Sequence of chain 1.B:
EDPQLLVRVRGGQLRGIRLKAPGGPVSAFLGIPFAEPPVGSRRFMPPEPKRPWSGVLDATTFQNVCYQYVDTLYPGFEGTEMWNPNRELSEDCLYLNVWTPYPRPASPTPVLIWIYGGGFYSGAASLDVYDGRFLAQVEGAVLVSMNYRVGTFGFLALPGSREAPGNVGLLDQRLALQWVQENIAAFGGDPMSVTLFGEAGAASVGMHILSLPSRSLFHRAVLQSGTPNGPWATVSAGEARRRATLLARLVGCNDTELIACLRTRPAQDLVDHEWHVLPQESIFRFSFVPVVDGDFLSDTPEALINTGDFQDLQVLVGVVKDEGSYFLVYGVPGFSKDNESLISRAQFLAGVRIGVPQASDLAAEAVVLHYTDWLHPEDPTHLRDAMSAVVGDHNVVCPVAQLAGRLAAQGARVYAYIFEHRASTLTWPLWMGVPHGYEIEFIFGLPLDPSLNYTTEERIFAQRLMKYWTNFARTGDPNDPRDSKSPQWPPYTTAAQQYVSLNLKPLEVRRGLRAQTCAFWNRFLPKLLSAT

A small-molecule ligand and the protein it binds are described below.
Small molecule (SMILES): NC(=O)c1cc[n+](COC[n+]2ccccc2/C=N/O)cc1

Binding-site contacts:
Ligand atom C3 contacts residue PHE338 of chain 1.B at 3.7 Å (hydrophobic).
Ligand atom O3 contacts residue PHE297 of chain 1.B at 3.2 Å.
Ligand atom C10 contacts residue TRP286 of chain 1.B at 3.6 Å (hydrophobic).
Ligand atom O2 contacts residue TYR124 of chain 1.B at 3.0 Å (h-bond).
Ligand atom C9 contacts residue TRP286 of chain 1.B at 3.4 Å (hydrophobic).
Ligand atom N4 contacts residue GLU285 of chain 1.B at 3.4 Å (salt-bridge).
Ligand atom C3 contacts residue TYR337 of chain 1.B at 3.8 Å (hydrophobic).
Ligand atom C8 contacts residue TRP286 of chain 1.B at 3.0 Å (hydrophobic).
Ligand atom C6 contacts residue TYR124 of chain 1.B at 3.3 Å (hydrophobic).
Ligand atom N3 contacts residue TYR124 of chain 1.B at 3.9 Å.
Ligand atom N3 contacts residue TRP286 of chain 1.B at 3.3 Å.
Ligand atom C5 contacts residue TYR124 of chain 1.B at 3.6 Å (hydrophobic).
Ligand atom C8 contacts residue TYR124 of chain 1.B at 4.0 Å (hydrophobic).
Ligand atom C3 contacts residue SXE203 of chain 1.B at 3.5 Å.
Ligand atom C11 contacts residue TRP286 of chain 1.B at 3.5 Å (hydrophobic).
Ligand atom N4 contacts residue TYR124 of chain 1.B at 3.6 Å.
Ligand atom C11 contacts residue TYR124 of chain 1.B at 3.8 Å (hydrophobic).
Ligand atom N2 contacts residue TYR124 of chain 1.B at 3.5 Å (h-bond).
Ligand atom C6 contacts residue TYR341 of chain 1.B at 3.1 Å (hydrophobic).
Ligand atom N2 contacts residue TYR341 of chain 1.B at 3.4 Å.
Ligand atom N4 contacts residue SER298 of chain 1.B at 3.9 Å.
Ligand atom C4 contacts residue SXE203 of chain 1.B at 3.8 Å.
Ligand atom C13 contacts residue TRP286 of chain 1.B at 3.3 Å (hydrophobic).
Ligand atom C12 contacts residue PHE297 of chain 1.B at 3.7 Å (hydrophobic).
Ligand atom C4 contacts residue TYR337 of chain 1.B at 3.0 Å (hydrophobic).
Ligand atom C2 contacts residue TYR124 of chain 1.B at 4.0 Å (hydrophobic).
Ligand atom C14 contacts residue TRP286 of chain 1.B at 3.9 Å (hydrophobic).
Ligand atom C12 contacts residue TRP286 of chain 1.B at 3.3 Å (hydrophobic).
Ligand atom C12 contacts residue TYR124 of chain 1.B at 3.8 Å (hydrophobic).
Ligand atom C7 contacts residue TYR341 of chain 1.B at 3.3 Å (hydrophobic).
Ligand atom C5 contacts residue TYR337 of chain 1.B at 3.8 Å (hydrophobic).
Ligand atom C13 contacts residue TYR124 of chain 1.B at 3.9 Å (hydrophobic).
Ligand atom C7 contacts residue TYR124 of chain 1.B at 3.9 Å (hydrophobic).
Ligand atom C14 contacts residue SER298 of chain 1.B at 3.5 Å.
Ligand atom C2 contacts residue TYR341 of chain 1.B at 3.9 Å (hydrophobic).
Ligand atom C4 contacts residue TYR341 of chain 1.B at 3.9 Å (hydrophobic).
Ligand atom C10 contacts residue TYR124 of chain 1.B at 3.9 Å (hydrophobic).
Ligand atom C5 contacts residue TYR341 of chain 1.B at 3.4 Å (hydrophobic).
Ligand atom C9 contacts residue TYR124 of chain 1.B at 3.9 Å (hydrophobic).
Ligand atom O3 contacts residue SER298 of chain 1.B at 2.4 Å (h-bond).